Sequence of chain 1.A:
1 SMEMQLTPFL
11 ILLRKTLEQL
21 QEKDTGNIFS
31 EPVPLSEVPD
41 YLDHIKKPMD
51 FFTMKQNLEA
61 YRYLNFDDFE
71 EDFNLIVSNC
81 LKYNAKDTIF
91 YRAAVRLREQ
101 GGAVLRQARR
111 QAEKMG

This small molecule binds to this protein.
Small molecule (SMILES): Cc1nc(C)c(C(=O)Nc2nc(CN3C[C@H](C)C[C@H](C)C3)cs2)o1

Binding-site contacts:
Ligand atom CAF contacts residue GLU37 of chain 1.A at 3.6 Å.
Ligand atom NAM contacts residue PRO34 of chain 1.A at 4.1 Å.
Ligand atom CAA contacts residue ILE28 of chain 1.A at 3.5 Å (hydrophobic).
Ligand atom CAT contacts residue PHE90 of chain 1.A at 4.0 Å (hydrophobic).
Ligand atom NAK contacts residue ASN84 of chain 1.A at 3.5 Å (h-bond).
Ligand atom CAA contacts residue CYS80 of chain 1.A at 3.6 Å (hydrophobic).
Ligand atom CAU contacts residue PHE90 of chain 1.A at 3.4 Å (hydrophobic).
Ligand atom CAD contacts residue GLU31 of chain 1.A at 3.7 Å.
Ligand atom NAK contacts residue VAL33 of chain 1.A at 3.7 Å.
Ligand atom OAE contacts residue VAL38 of chain 1.A at 3.4 Å.
Ligand atom CAQ contacts residue ILE28 of chain 1.A at 4.1 Å (hydrophobic).
Ligand atom CAB contacts residue ASN84 of chain 1.A at 3.6 Å.
Ligand atom CAJ contacts residue PRO34 of chain 1.A at 4.0 Å (hydrophobic).
Ligand atom SAO contacts residue PRO34 of chain 1.A at 3.7 Å.
Ligand atom CAU contacts residue VAL33 of chain 1.A at 3.8 Å (hydrophobic).
Ligand atom CAP contacts residue PHE90 of chain 1.A at 3.3 Å (hydrophobic).
Ligand atom CAS contacts residue ASN84 of chain 1.A at 4.1 Å.
Ligand atom CAB contacts residue VAL33 of chain 1.A at 4.1 Å (hydrophobic).
Ligand atom CAR contacts residue PRO34 of chain 1.A at 4.0 Å (hydrophobic).
Ligand atom OAE contacts residue PHE90 of chain 1.A at 3.4 Å.
Ligand atom CAT contacts residue PRO34 of chain 1.A at 3.8 Å (hydrophobic).
Ligand atom OAN contacts residue PHE90 of chain 1.A at 3.9 Å.
Ligand atom CAF contacts residue PRO34 of chain 1.A at 3.8 Å (hydrophobic).
Ligand atom CAA contacts residue PHE29 of chain 1.A at 3.5 Å (hydrophobic).
Ligand atom CAG contacts residue NO31 of chain 1.D at 3.7 Å.
Ligand atom NAL contacts residue PRO34 of chain 1.A at 4.1 Å.
Ligand atom NAK contacts residue PHE90 of chain 1.A at 4.0 Å.
Ligand atom OAN contacts residue VAL33 of chain 1.A at 3.8 Å.
Ligand atom CAV contacts residue NO31 of chain 1.D at 3.5 Å.
Ligand atom OAN contacts residue ILE28 of chain 1.A at 3.9 Å.
Ligand atom CAG contacts residue GLU31 of chain 1.A at 4.0 Å.
Ligand atom CAB contacts residue PHE90 of chain 1.A at 4.1 Å (hydrophobic).
Ligand atom CAP contacts residue VAL33 of chain 1.A at 4.1 Å (hydrophobic).
Ligand atom CAS contacts residue VAL33 of chain 1.A at 3.8 Å (hydrophobic).
Ligand atom CAB contacts residue TYR83 of chain 1.A at 3.5 Å (hydrophobic).
Ligand atom CAQ contacts residue VAL33 of chain 1.A at 3.6 Å (hydrophobic).
Ligand atom CAW contacts residue NO31 of chain 1.D at 3.6 Å.
Ligand atom CAS contacts residue PHE90 of chain 1.A at 3.7 Å (hydrophobic).
Ligand atom CAD contacts residue PRO32 of chain 1.A at 4.1 Å (hydrophobic).
Ligand atom NAM contacts residue PHE90 of chain 1.A at 3.6 Å.